Binding-site contacts:
Ligand atom C2 contacts residue THR100 of chain 1.C at 3.8 Å.
Ligand atom CAJ contacts residue GLY104 of chain 1.C at 3.6 Å.
Ligand atom C5 contacts residue PHE54 of chain 1.C at 3.7 Å (hydrophobic).
Ligand atom NAD contacts residue ILE102 of chain 1.C at 3.1 Å (h-bond).
Ligand atom CAF contacts residue PHE54 of chain 1.C at 3.4 Å (hydrophobic).
Ligand atom CAA contacts residue PHE54 of chain 1.C at 3.9 Å (hydrophobic).
Ligand atom CAS contacts residue ILE216 of chain 1.C at 3.5 Å (hydrophobic).
Ligand atom CAS contacts residue PHE54 of chain 1.C at 4.3 Å (hydrophobic).
Ligand atom CAE contacts residue GLU52 of chain 1.C at 4.2 Å.
Ligand atom C4 contacts residue PHE54 of chain 1.C at 3.6 Å (hydrophobic).
Ligand atom N1 contacts residue ILE102 of chain 1.C at 2.9 Å (h-bond).
Ligand atom N3 contacts residue PHE54 of chain 1.C at 3.6 Å.
Ligand atom N3 contacts residue ILE216 of chain 1.C at 3.9 Å.
Ligand atom NAP contacts residue ILE216 of chain 1.C at 3.4 Å.
Ligand atom C5 contacts residue ILE216 of chain 1.C at 3.8 Å (hydrophobic).
Ligand atom C2 contacts residue ILE216 of chain 1.C at 3.9 Å (hydrophobic).
Ligand atom C4 contacts residue ILE216 of chain 1.C at 3.9 Å (hydrophobic).
Ligand atom N1 contacts residue ALA101 of chain 1.C at 3.7 Å.
Ligand atom C6 contacts residue ILE216 of chain 1.C at 4.1 Å (hydrophobic).
Ligand atom CAC contacts residue ASP217 of chain 1.C at 4.2 Å.
Ligand atom NAX contacts residue PHE54 of chain 1.C at 4.2 Å.
Ligand atom N3 contacts residue PRO83 of chain 1.C at 4.3 Å.
Ligand atom CAF contacts residue ASP32 of chain 1.C at 4.2 Å.
Ligand atom CAM contacts residue ILE216 of chain 1.C at 4.1 Å (hydrophobic).
Ligand atom CAY contacts residue ILE216 of chain 1.C at 4.3 Å (hydrophobic).
Ligand atom CAC contacts residue ILE216 of chain 1.C at 3.9 Å (hydrophobic).
Ligand atom CAH contacts residue ILE206 of chain 1.C at 4.2 Å (hydrophobic).
Ligand atom C2 contacts residue ILE102 of chain 1.C at 3.6 Å (hydrophobic).
Ligand atom N1 contacts residue ILE216 of chain 1.C at 4.0 Å.
Ligand atom C2 contacts residue ALA101 of chain 1.C at 3.8 Å (hydrophobic).
Ligand atom C6 contacts residue PHE54 of chain 1.C at 3.8 Å (hydrophobic).
Ligand atom C2 contacts residue PHE54 of chain 1.C at 3.8 Å (hydrophobic).
Ligand atom C6 contacts residue ILE102 of chain 1.C at 3.8 Å (hydrophobic).
Ligand atom CAK contacts residue PHE54 of chain 1.C at 3.6 Å (hydrophobic).
Ligand atom CAG contacts residue GLY104 of chain 1.C at 3.2 Å.
Ligand atom C2 contacts residue PRO83 of chain 1.C at 3.8 Å (hydrophobic).
Ligand atom N1 contacts residue PHE54 of chain 1.C at 3.8 Å.
Ligand atom NAX contacts residue ILE216 of chain 1.C at 3.6 Å.
Ligand atom CAE contacts residue PHE54 of chain 1.C at 4.1 Å (hydrophobic).
Ligand atom CAG contacts residue ILE102 of chain 1.C at 4.3 Å (hydrophobic).

This protein binds this small molecule.
Small molecule (SMILES): CC(C)(C)n1nc(Cc2cccc3ccccc23)c2c(N)ncnc21

Sequence of chain 1.C:
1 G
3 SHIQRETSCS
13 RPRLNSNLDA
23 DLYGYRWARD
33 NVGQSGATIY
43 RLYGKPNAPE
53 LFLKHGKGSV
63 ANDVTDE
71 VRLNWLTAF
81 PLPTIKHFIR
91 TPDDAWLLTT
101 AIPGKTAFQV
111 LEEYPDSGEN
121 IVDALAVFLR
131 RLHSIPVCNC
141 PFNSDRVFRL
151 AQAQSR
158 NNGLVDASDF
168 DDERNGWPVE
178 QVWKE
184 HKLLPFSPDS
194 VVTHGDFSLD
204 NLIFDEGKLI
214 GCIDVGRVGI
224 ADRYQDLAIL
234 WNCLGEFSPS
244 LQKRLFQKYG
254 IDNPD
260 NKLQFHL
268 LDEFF